A protein and the small-molecule ligand that binds it are described below.
Small molecule (SMILES): CC(=O)N[C@@H]1[C@@H](O)[C@@H](O)[C@@H](CO)O[C@@H]1O

Sequence of chain 1.A:
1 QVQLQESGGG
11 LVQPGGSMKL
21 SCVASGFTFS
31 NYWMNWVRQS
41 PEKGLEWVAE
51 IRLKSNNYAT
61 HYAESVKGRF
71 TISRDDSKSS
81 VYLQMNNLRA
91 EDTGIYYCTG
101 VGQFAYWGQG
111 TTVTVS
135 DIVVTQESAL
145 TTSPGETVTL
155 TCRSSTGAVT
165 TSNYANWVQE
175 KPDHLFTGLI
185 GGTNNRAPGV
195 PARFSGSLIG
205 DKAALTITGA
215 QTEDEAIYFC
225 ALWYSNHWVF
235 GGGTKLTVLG

Binding-site contacts:
Ligand atom C3 contacts residue THR5 of chain 1.B at 3.1 Å.
Ligand atom N2 contacts residue THR5 of chain 1.B at 2.7 Å (h-bond).
Ligand atom C4 contacts residue THR5 of chain 1.B at 3.6 Å.
Ligand atom C1 contacts residue ARG6 of chain 1.B at 4.0 Å.
Ligand atom O7 contacts residue ARG6 of chain 1.B at 3.2 Å (salt-bridge).
Ligand atom C6 contacts residue THR5 of chain 1.B at 4.0 Å.
Ligand atom C7 contacts residue ASP4 of chain 1.B at 4.3 Å.
Ligand atom C8 contacts residue TRP33 of chain 1.A at 4.4 Å (hydrophobic).
Ligand atom C8 contacts residue ASP4 of chain 1.B at 3.3 Å.
Ligand atom C8 contacts residue THR5 of chain 1.B at 4.2 Å.
Ligand atom O6 contacts residue THR5 of chain 1.B at 3.7 Å.
Ligand atom C7 contacts residue THR5 of chain 1.B at 3.3 Å.
Ligand atom O5 contacts residue THR5 of chain 1.B at 2.2 Å (h-bond).
Ligand atom O6 contacts residue TYR168 of chain 1.A at 3.8 Å.
Ligand atom N2 contacts residue ARG6 of chain 1.B at 4.4 Å.
Ligand atom C5 contacts residue THR5 of chain 1.B at 2.8 Å.
Ligand atom O3 contacts residue THR5 of chain 1.B at 4.5 Å.
Ligand atom C1 contacts residue THR5 of chain 1.B at 1.3 Å.
Ligand atom C2 contacts residue THR5 of chain 1.B at 2.4 Å.
Ligand atom O7 contacts residue THR5 of chain 1.B at 3.6 Å.
Ligand atom C7 contacts residue ARG6 of chain 1.B at 3.6 Å.
Ligand atom C8 contacts residue ARG6 of chain 1.B at 4.0 Å.

Sequence of chain 1.B:
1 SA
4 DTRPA